The protein below binds the small molecule below.
Small molecule (SMILES): CC(=O)N[C@@H]1[C@@H](O)[C@H](O)[C@@H](CO)O[C@H]1O

Sequence of chain 1.A:
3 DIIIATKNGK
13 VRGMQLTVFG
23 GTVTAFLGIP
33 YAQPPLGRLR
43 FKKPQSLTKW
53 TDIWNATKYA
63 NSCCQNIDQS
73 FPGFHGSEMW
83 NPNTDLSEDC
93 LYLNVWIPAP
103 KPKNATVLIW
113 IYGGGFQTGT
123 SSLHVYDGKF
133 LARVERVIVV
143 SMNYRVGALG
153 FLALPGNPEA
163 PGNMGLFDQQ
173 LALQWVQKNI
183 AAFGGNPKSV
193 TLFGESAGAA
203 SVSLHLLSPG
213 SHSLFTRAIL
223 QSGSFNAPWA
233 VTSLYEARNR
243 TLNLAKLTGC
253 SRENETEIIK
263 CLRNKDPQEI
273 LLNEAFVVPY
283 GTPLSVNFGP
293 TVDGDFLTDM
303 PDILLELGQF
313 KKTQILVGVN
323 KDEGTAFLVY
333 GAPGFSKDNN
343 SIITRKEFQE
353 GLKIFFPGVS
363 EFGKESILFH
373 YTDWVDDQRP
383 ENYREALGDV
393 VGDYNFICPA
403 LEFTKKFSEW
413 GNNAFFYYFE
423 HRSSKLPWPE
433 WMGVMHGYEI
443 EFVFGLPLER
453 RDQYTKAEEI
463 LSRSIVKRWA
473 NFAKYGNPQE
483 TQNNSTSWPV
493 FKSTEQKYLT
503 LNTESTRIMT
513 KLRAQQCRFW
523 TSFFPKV

Binding-site contacts:
Ligand atom C2 contacts residue ASN57 of chain 1.A at 2.5 Å.
Ligand atom N2 contacts residue ASN57 of chain 1.A at 2.9 Å (h-bond).
Ligand atom C5 contacts residue ASN57 of chain 1.A at 3.7 Å.
Ligand atom C1 contacts residue ASN57 of chain 1.A at 1.5 Å.
Ligand atom C1 contacts residue ARG14 of chain 1.A at 4.2 Å.
Ligand atom C5 contacts residue ARG14 of chain 1.A at 3.9 Å.
Ligand atom C4 contacts residue ASN57 of chain 1.A at 4.3 Å.
Ligand atom O7 contacts residue ASN57 of chain 1.A at 4.0 Å.
Ligand atom C8 contacts residue ASN57 of chain 1.A at 3.9 Å.
Ligand atom O5 contacts residue ASN57 of chain 1.A at 2.5 Å (h-bond).
Ligand atom C3 contacts residue ASN57 of chain 1.A at 3.9 Å.
Ligand atom C7 contacts residue ASN57 of chain 1.A at 3.4 Å.
Ligand atom C6 contacts residue ARG14 of chain 1.A at 4.2 Å.
Ligand atom O5 contacts residue ARG14 of chain 1.A at 4.2 Å.